Sequence of chain 1.B:
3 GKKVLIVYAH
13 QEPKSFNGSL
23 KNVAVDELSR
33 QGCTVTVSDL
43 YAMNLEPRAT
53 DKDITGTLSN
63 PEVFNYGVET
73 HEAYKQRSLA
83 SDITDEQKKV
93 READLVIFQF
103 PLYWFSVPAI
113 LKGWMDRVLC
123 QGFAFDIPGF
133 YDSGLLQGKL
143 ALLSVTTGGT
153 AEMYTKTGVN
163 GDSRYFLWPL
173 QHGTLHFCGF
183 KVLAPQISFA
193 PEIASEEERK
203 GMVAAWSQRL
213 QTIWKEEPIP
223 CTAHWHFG

Sequence of chain 1.A:
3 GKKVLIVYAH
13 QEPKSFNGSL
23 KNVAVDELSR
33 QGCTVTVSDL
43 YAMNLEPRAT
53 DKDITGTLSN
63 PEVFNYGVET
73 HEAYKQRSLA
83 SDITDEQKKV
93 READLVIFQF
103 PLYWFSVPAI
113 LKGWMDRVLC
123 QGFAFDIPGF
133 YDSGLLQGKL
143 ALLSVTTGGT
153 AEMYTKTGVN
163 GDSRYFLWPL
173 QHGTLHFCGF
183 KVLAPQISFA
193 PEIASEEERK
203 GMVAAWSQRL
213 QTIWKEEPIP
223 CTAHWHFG

Binding-site contacts:
Ligand atom N1 contacts residue FAD1 of chain 1.D at 3.6 Å.
Ligand atom C6 contacts residue GLY151 of chain 1.A at 3.5 Å.
Ligand atom C10 contacts residue TRP106 of chain 1.A at 3.6 Å (hydrophobic).
Ligand atom C4 contacts residue ILE129 of chain 1.B at 4.0 Å (hydrophobic).
Ligand atom C12 contacts residue FAD1 of chain 1.D at 3.3 Å.
Ligand atom C11 contacts residue FAD1 of chain 1.D at 3.2 Å.
Ligand atom C10 contacts residue PHE179 of chain 1.B at 3.9 Å (hydrophobic).
Ligand atom O contacts residue MET155 of chain 1.A at 3.2 Å.
Ligand atom C contacts residue GLY150 of chain 1.A at 4.0 Å.
Ligand atom C contacts residue FAD1 of chain 1.D at 3.9 Å.
Ligand atom C2 contacts residue FAD1 of chain 1.D at 3.5 Å.
Ligand atom N2 contacts residue GLY151 of chain 1.A at 3.5 Å (h-bond).
Ligand atom C8 contacts residue PHE132 of chain 1.B at 3.8 Å (hydrophobic).
Ligand atom N3 contacts residue FAD1 of chain 1.D at 3.6 Å.
Ligand atom C6 contacts residue MET155 of chain 1.A at 3.6 Å (hydrophobic).
Ligand atom C contacts residue ILE129 of chain 1.B at 3.8 Å (hydrophobic).
Ligand atom C5 contacts residue FAD1 of chain 1.D at 3.7 Å.
Ligand atom C3 contacts residue PHE179 of chain 1.B at 4.0 Å (hydrophobic).
Ligand atom C7 contacts residue PHE132 of chain 1.B at 3.6 Å (hydrophobic).
Ligand atom C10 contacts residue PHE127 of chain 1.B at 4.0 Å (hydrophobic).
Ligand atom C5 contacts residue GLY151 of chain 1.A at 3.8 Å.
Ligand atom N3 contacts residue PHE179 of chain 1.B at 3.8 Å.
Ligand atom N contacts residue ILE129 of chain 1.B at 3.9 Å.
Ligand atom C2 contacts residue PHE179 of chain 1.B at 4.0 Å (hydrophobic).
Ligand atom C4 contacts residue GLY150 of chain 1.A at 3.9 Å.
Ligand atom C1 contacts residue FAD1 of chain 1.D at 3.5 Å.
Ligand atom C7 contacts residue MET155 of chain 1.A at 3.3 Å (hydrophobic).
Ligand atom C4 contacts residue FAD1 of chain 1.D at 3.8 Å.
Ligand atom C9 contacts residue FAD1 of chain 1.D at 3.4 Å.
Ligand atom N contacts residue GLY150 of chain 1.A at 3.7 Å.
Ligand atom C12 contacts residue PHE127 of chain 1.B at 3.4 Å (hydrophobic).
Ligand atom N2 contacts residue GLY150 of chain 1.A at 3.5 Å.
Ligand atom C7 contacts residue PHE179 of chain 1.B at 3.9 Å (hydrophobic).
Ligand atom O contacts residue ASN162 of chain 1.A at 2.9 Å (h-bond).
Ligand atom C11 contacts residue PHE127 of chain 1.B at 3.3 Å (hydrophobic).
Ligand atom C3 contacts residue FAD1 of chain 1.D at 3.6 Å.
Ligand atom C9 contacts residue PHE179 of chain 1.B at 3.6 Å (hydrophobic).
Ligand atom C6 contacts residue ASN162 of chain 1.A at 3.3 Å.
Ligand atom C10 contacts residue FAD1 of chain 1.D at 3.2 Å.
Ligand atom C8 contacts residue MET155 of chain 1.A at 3.6 Å (hydrophobic).

A protein and the small-molecule ligand that binds it are described below.
Small molecule (SMILES): CCOCc1nc2c(N)nc3ccccc3c2[nH]1